Binding-site contacts:
Ligand atom C4 contacts residue ASN1126 of chain 1.B at 4.2 Å.
Ligand atom O7 contacts residue ASN1126 of chain 1.B at 3.9 Å.
Ligand atom O5 contacts residue ASN1126 of chain 1.B at 2.3 Å (h-bond).
Ligand atom C5 contacts residue ASN1126 of chain 1.B at 3.6 Å.
Ligand atom N2 contacts residue ASN1126 of chain 1.B at 2.9 Å (h-bond).
Ligand atom C7 contacts residue ASN1126 of chain 1.B at 3.6 Å.
Ligand atom C1 contacts residue ASN1126 of chain 1.B at 1.4 Å.
Ligand atom C2 contacts residue ASN1126 of chain 1.B at 2.4 Å.
Ligand atom C3 contacts residue ASN1126 of chain 1.B at 3.8 Å.

The small molecule below binds the protein below.
Small molecule (SMILES): CC(=O)N[C@@H]1[C@@H](O)[C@H](O)[C@@H](CO)O[C@H]1O

Sequence of chain 1.B:
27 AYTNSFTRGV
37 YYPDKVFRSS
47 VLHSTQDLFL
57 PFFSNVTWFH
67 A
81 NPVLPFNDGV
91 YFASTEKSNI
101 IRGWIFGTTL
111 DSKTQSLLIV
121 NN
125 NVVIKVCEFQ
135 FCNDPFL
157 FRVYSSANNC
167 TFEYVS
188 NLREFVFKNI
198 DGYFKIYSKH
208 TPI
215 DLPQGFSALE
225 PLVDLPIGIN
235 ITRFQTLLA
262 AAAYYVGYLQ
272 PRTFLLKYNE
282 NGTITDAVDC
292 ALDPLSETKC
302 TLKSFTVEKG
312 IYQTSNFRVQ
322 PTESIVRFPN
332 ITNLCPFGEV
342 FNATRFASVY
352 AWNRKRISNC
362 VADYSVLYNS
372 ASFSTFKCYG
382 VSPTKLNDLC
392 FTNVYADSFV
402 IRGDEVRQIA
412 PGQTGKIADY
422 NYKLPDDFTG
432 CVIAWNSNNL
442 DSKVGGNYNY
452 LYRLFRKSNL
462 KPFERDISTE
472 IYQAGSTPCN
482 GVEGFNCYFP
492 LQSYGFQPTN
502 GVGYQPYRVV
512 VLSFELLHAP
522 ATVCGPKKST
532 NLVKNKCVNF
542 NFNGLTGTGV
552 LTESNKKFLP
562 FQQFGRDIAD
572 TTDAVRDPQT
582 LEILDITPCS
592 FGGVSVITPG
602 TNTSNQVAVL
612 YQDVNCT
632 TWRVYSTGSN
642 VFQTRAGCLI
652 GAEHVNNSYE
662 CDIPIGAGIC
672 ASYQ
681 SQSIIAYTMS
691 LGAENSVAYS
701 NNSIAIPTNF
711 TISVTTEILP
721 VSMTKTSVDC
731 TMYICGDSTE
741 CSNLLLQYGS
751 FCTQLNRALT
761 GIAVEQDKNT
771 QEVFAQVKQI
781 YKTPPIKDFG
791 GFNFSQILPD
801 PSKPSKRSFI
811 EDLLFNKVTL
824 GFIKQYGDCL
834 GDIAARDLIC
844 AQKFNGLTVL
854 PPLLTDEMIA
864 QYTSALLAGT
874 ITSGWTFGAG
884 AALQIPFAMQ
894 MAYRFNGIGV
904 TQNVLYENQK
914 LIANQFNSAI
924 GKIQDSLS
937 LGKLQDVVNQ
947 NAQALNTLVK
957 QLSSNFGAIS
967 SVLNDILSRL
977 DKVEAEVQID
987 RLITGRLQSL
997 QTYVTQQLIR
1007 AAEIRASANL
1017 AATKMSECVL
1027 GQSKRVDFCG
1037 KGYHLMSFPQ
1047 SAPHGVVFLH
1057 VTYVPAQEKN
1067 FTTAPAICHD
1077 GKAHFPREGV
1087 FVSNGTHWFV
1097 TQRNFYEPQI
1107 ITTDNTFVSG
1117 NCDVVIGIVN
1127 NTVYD